The small molecule below binds the protein below.
Small molecule (SMILES): C[C@@H]1O[C@@H](O)[C@@H](O)[C@H](O)[C@@H]1O

Binding-site contacts:
Ligand atom C1 contacts residue SER347 of chain 1.A at 4.0 Å.
Ligand atom C4 contacts residue NAG1 of chain 1.C at 4.1 Å.
Ligand atom C1 contacts residue NAG1 of chain 1.C at 3.1 Å.
Ligand atom C5 contacts residue NAG1 of chain 1.C at 3.3 Å.
Ligand atom C6 contacts residue NAG1 of chain 1.C at 4.0 Å.
Ligand atom O3 contacts residue NAG1 of chain 1.C at 4.0 Å.
Ligand atom C6 contacts residue ASN350 of chain 1.A at 3.4 Å.
Ligand atom C6 contacts residue ASP349 of chain 1.A at 4.3 Å.
Ligand atom C5 contacts residue ASN350 of chain 1.A at 3.7 Å.
Ligand atom O5 contacts residue NAG1 of chain 1.C at 3.9 Å.
Ligand atom O5 contacts residue SER347 of chain 1.A at 3.9 Å.
Ligand atom O2 contacts residue NAG1 of chain 1.C at 2.7 Å (h-bond).
Ligand atom C3 contacts residue NAG1 of chain 1.C at 3.1 Å.
Ligand atom C2 contacts residue NAG1 of chain 1.C at 3.1 Å.

Sequence of chain 1.A:
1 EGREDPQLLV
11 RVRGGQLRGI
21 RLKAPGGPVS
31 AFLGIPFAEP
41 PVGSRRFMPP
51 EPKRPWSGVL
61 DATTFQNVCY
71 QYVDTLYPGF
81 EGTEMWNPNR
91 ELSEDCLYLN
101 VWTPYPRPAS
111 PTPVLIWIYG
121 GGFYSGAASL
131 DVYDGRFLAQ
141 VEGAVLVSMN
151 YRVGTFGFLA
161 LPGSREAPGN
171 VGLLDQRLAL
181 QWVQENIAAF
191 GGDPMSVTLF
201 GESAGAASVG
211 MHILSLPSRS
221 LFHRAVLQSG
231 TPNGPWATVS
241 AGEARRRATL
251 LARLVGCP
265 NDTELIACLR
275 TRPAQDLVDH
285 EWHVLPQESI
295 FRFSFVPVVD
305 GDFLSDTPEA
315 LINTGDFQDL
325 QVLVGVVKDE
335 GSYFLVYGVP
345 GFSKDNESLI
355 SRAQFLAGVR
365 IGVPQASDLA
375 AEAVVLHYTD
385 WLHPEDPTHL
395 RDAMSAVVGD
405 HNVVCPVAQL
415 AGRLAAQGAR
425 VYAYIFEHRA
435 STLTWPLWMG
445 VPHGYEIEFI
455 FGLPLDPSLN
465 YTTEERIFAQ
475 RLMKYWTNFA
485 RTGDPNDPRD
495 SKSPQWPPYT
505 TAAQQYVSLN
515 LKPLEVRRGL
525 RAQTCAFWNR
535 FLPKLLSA